This protein binds this small molecule.
Small molecule (SMILES): OCCCNc1cc(N2CCc3ccccc3CC2)nc(-c2ccccn2)n1

Sequence of chain 1.B:
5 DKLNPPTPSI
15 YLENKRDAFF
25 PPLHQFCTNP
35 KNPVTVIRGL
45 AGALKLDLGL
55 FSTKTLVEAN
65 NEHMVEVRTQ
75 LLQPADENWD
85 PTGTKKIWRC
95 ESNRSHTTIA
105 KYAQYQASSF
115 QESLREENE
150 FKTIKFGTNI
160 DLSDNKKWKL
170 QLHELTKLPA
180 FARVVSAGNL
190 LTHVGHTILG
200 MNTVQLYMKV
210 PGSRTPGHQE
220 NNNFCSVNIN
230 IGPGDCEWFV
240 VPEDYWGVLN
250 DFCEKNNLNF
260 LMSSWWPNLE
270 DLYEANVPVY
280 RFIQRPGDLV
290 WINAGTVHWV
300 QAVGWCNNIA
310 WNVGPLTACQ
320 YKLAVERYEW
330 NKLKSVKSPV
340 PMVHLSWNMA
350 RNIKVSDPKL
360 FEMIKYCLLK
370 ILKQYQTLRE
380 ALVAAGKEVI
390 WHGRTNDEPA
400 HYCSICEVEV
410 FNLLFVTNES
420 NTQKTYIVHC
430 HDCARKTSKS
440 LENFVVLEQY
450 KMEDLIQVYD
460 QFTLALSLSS

Binding-site contacts:
Ligand atom C22 contacts residue ARG72 of chain 1.B at 3.8 Å.
Ligand atom C04 contacts residue FE21 of chain 1.O at 3.4 Å.
Ligand atom C09 contacts residue FE21 of chain 1.O at 3.1 Å.
Ligand atom C20 contacts residue ARG72 of chain 1.B at 3.5 Å.
Ligand atom C05 contacts residue THR214 of chain 1.B at 3.6 Å.
Ligand atom C26 contacts residue THR157 of chain 1.B at 3.6 Å.
Ligand atom C22 contacts residue SER96 of chain 1.B at 3.4 Å.
Ligand atom C06 contacts residue TYR206 of chain 1.B at 3.8 Å (hydrophobic).
Ligand atom C17 contacts residue ASN158 of chain 1.B at 3.8 Å.
Ligand atom C23 contacts residue ARG213 of chain 1.B at 3.5 Å.
Ligand atom C21 contacts residue SER263 of chain 1.B at 3.8 Å.
Ligand atom C21 contacts residue SER96 of chain 1.B at 3.3 Å.
Ligand atom C22 contacts residue GLN74 of chain 1.B at 3.7 Å.
Ligand atom C21 contacts residue ARG72 of chain 1.B at 3.5 Å.
Ligand atom C23 contacts residue PRO215 of chain 1.B at 3.5 Å (hydrophobic).
Ligand atom O28 contacts residue ASN227 of chain 1.B at 2.8 Å (h-bond).
Ligand atom C04 contacts residue THR214 of chain 1.B at 3.6 Å.
Ligand atom O28 contacts residue LYS208 of chain 1.B at 3.1 Å (salt-bridge).
Ligand atom C23 contacts residue GLN74 of chain 1.B at 3.8 Å.
Ligand atom O28 contacts residue ASN307 of chain 1.B at 3.1 Å.
Ligand atom N03 contacts residue THR214 of chain 1.B at 3.5 Å.
Ligand atom C13 contacts residue HIS217 of chain 1.B at 3.7 Å.
Ligand atom C27 contacts residue LYS208 of chain 1.B at 3.3 Å.
Ligand atom C25 contacts residue PHE155 of chain 1.B at 3.7 Å (hydrophobic).
Ligand atom C13 contacts residue GLU219 of chain 1.B at 3.4 Å.
Ligand atom C08 contacts residue FE21 of chain 1.O at 3.1 Å.
Ligand atom C05 contacts residue TYR206 of chain 1.B at 3.5 Å (hydrophobic).
Ligand atom C02 contacts residue THR214 of chain 1.B at 3.2 Å.
Ligand atom N15 contacts residue FE21 of chain 1.O at 2.4 Å.
Ligand atom C12 contacts residue ASN220 of chain 1.B at 3.3 Å.
Ligand atom N15 contacts residue HIS217 of chain 1.B at 3.4 Å (h-bond).
Ligand atom N14 contacts residue FE21 of chain 1.O at 2.2 Å.
Ligand atom C01 contacts residue ASN227 of chain 1.B at 3.6 Å.
Ligand atom C24 contacts residue PRO215 of chain 1.B at 3.7 Å (hydrophobic).
Ligand atom N14 contacts residue GLU219 of chain 1.B at 3.4 Å (salt-bridge).
Ligand atom N14 contacts residue HIS217 of chain 1.B at 3.3 Å (h-bond).
Ligand atom N03 contacts residue FE21 of chain 1.O at 3.5 Å.
Ligand atom C27 contacts residue ASN227 of chain 1.B at 3.2 Å.
Ligand atom C13 contacts residue FE21 of chain 1.O at 3.1 Å.
Ligand atom N16 contacts residue ASN158 of chain 1.B at 3.6 Å.